Binding-site contacts:
Ligand atom C14 contacts residue ARG188 of chain 1.B at 3.4 Å.
Ligand atom C19 contacts residue CYS145 of chain 1.B at 3.0 Å (hydrophobic).
Ligand atom N4 contacts residue GLU166 of chain 1.B at 3.6 Å.
Ligand atom O5 contacts residue PHE140 of chain 1.B at 3.3 Å.
Ligand atom C13 contacts residue HIS164 of chain 1.B at 3.5 Å.
Ligand atom C22 contacts residue LEU141 of chain 1.B at 3.6 Å (hydrophobic).
Ligand atom O3 contacts residue GLU166 of chain 1.B at 2.9 Å (salt-bridge).
Ligand atom C24 contacts residue ASN142 of chain 1.B at 3.6 Å.
Ligand atom C12 contacts residue HIS164 of chain 1.B at 3.4 Å.
Ligand atom C24 contacts residue CYS145 of chain 1.B at 2.7 Å (hydrophobic).
Ligand atom N4 contacts residue SER1 of chain 1.A at 3.6 Å (h-bond).
Ligand atom N5 contacts residue ASN142 of chain 1.B at 3.6 Å (h-bond).
Ligand atom N3 contacts residue HIS164 of chain 1.B at 2.7 Å (h-bond).
Ligand atom C1 contacts residue GLU166 of chain 1.B at 3.2 Å.
Ligand atom C25 contacts residue GLY143 of chain 1.B at 3.5 Å.
Ligand atom O7 contacts residue GLY143 of chain 1.B at 2.9 Å (h-bond).
Ligand atom C23 contacts residue GLU166 of chain 1.B at 3.6 Å.
Ligand atom O6 contacts residue CYS145 of chain 1.B at 2.6 Å (h-bond).
Ligand atom C16 contacts residue ASP187 of chain 1.B at 3.6 Å.
Ligand atom C25 contacts residue ASN142 of chain 1.B at 3.6 Å.
Ligand atom O5 contacts residue HIS163 of chain 1.B at 2.6 Å (h-bond).
Ligand atom O1 contacts residue GLU166 of chain 1.B at 3.5 Å.
Ligand atom N1 contacts residue GLU166 of chain 1.B at 3.3 Å (salt-bridge).
Ligand atom C18 contacts residue CYS145 of chain 1.B at 1.8 Å (hydrophobic).
Ligand atom C25 contacts residue THR26 of chain 1.B at 3.5 Å.
Ligand atom C11 contacts residue HIS164 of chain 1.B at 3.3 Å.
Ligand atom C4 contacts residue LEU167 of chain 1.B at 3.3 Å (hydrophobic).
Ligand atom O7 contacts residue SER144 of chain 1.B at 3.3 Å (h-bond).
Ligand atom C22 contacts residue ASN142 of chain 1.B at 3.4 Å.
Ligand atom O3 contacts residue MET165 of chain 1.B at 3.2 Å.
Ligand atom C17 contacts residue CYS145 of chain 1.B at 2.6 Å (hydrophobic).
Ligand atom N4 contacts residue PHE140 of chain 1.B at 3.0 Å (h-bond).
Ligand atom C23 contacts residue HIS163 of chain 1.B at 3.6 Å.
Ligand atom C4 contacts residue PRO168 of chain 1.B at 3.6 Å (hydrophobic).
Ligand atom O6 contacts residue HIS41 of chain 1.B at 2.6 Å (h-bond).
Ligand atom O5 contacts residue GLU166 of chain 1.B at 3.5 Å.
Ligand atom O7 contacts residue CYS145 of chain 1.B at 2.9 Å (h-bond).
Ligand atom C18 contacts residue HIS41 of chain 1.B at 3.6 Å.
Ligand atom O5 contacts residue HIS172 of chain 1.B at 3.6 Å.
Ligand atom N3 contacts residue CYS145 of chain 1.B at 3.1 Å (h-bond).

Sequence of chain 1.B:
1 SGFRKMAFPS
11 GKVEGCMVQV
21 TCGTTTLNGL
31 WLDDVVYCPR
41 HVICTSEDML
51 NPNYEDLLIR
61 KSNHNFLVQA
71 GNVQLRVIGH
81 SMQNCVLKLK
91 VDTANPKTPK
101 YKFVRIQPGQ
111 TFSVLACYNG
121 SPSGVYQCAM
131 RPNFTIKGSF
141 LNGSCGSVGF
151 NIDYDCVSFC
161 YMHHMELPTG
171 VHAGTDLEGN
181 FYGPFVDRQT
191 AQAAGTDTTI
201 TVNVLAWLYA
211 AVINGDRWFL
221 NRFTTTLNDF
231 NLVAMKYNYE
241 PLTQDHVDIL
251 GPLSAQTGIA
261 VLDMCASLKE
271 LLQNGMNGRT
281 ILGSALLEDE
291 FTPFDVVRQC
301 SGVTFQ

A small-molecule ligand and the protein it binds are described below.
Small molecule (SMILES): CNC(=O)[C@H](O)[C@H](C[C@@H]1CCNC1=O)NC(=O)[C@H](CC1CC1)n1cccc(NC(=O)OC(C)(C)C)c1=O

Sequence of chain 1.A:
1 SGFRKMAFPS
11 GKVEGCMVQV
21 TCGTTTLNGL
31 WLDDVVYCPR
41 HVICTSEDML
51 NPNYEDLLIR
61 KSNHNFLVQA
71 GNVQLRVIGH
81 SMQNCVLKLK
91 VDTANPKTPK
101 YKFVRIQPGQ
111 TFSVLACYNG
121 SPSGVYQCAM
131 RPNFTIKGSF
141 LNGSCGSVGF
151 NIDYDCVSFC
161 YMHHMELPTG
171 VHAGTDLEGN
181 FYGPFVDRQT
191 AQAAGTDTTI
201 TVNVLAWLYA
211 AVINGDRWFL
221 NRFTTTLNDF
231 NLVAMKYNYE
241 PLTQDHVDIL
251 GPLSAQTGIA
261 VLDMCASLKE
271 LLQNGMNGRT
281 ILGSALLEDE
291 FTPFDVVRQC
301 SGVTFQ